Binding-site contacts:
Ligand atom C21 contacts residue VAL16 of chain 1.A at 3.5 Å (hydrophobic).
Ligand atom C01 contacts residue LYS142 of chain 1.A at 3.5 Å.
Ligand atom C07 contacts residue HIS86 of chain 1.A at 3.9 Å.
Ligand atom C12 contacts residue GLY91 of chain 1.A at 3.5 Å.
Ligand atom C25 contacts residue VAL24 of chain 1.A at 3.8 Å (hydrophobic).
Ligand atom C25 contacts residue THR85 of chain 1.A at 3.9 Å.
Ligand atom C28 contacts residue LEU83 of chain 1.A at 3.5 Å (hydrophobic).
Ligand atom O30 contacts residue LYS37 of chain 1.A at 3.5 Å.
Ligand atom C13 contacts residue GLY91 of chain 1.A at 3.5 Å.
Ligand atom C28 contacts residue THR85 of chain 1.A at 3.4 Å.
Ligand atom C28 contacts residue ALA35 of chain 1.A at 3.6 Å (hydrophobic).
Ligand atom C04 contacts residue LEU145 of chain 1.A at 3.9 Å (hydrophobic).
Ligand atom C31 contacts residue ASP156 of chain 1.A at 3.6 Å.
Ligand atom O02 contacts residue ALA155 of chain 1.A at 3.6 Å.
Ligand atom C01 contacts residue ALA155 of chain 1.A at 3.7 Å (hydrophobic).
Ligand atom C01 contacts residue ASN143 of chain 1.A at 3.5 Å.
Ligand atom C17 contacts residue ASP95 of chain 1.A at 3.2 Å.
Ligand atom C23 contacts residue LEU145 of chain 1.A at 3.8 Å (hydrophobic).
Ligand atom N08 contacts residue LEU145 of chain 1.A at 3.9 Å.
Ligand atom C16 contacts residue VAL16 of chain 1.A at 3.9 Å (hydrophobic).
Ligand atom N08 contacts residue HIS88 of chain 1.A at 3.0 Å (h-bond).
Ligand atom C06 contacts residue LEU145 of chain 1.A at 3.7 Å (hydrophobic).
Ligand atom C24 contacts residue VAL24 of chain 1.A at 3.9 Å (hydrophobic).
Ligand atom C21 contacts residue TYR87 of chain 1.A at 3.7 Å (hydrophobic).
Ligand atom C31 contacts residue LEU83 of chain 1.A at 3.9 Å (hydrophobic).
Ligand atom C07 contacts residue ALA35 of chain 1.A at 3.7 Å (hydrophobic).
Ligand atom O27 contacts residue LYS37 of chain 1.A at 3.5 Å.
Ligand atom C07 contacts residue LEU145 of chain 1.A at 3.4 Å (hydrophobic).
Ligand atom C16 contacts residue ASP95 of chain 1.A at 3.0 Å.
Ligand atom C11 contacts residue GLY91 of chain 1.A at 3.9 Å.
Ligand atom C22 contacts residue VAL16 of chain 1.A at 3.7 Å (hydrophobic).
Ligand atom C09 contacts residue HIS88 of chain 1.A at 3.2 Å.
Ligand atom C28 contacts residue LYS37 of chain 1.A at 3.5 Å.
Ligand atom C10 contacts residue LEU145 of chain 1.A at 3.9 Å (hydrophobic).
Ligand atom C26 contacts residue LEU65 of chain 1.A at 3.9 Å (hydrophobic).
Ligand atom C22 contacts residue TYR87 of chain 1.A at 3.5 Å (hydrophobic).
Ligand atom C09 contacts residue TYR87 of chain 1.A at 3.8 Å (hydrophobic).
Ligand atom C25 contacts residue ALA35 of chain 1.A at 3.7 Å (hydrophobic).
Ligand atom N08 contacts residue TYR87 of chain 1.A at 3.8 Å.
Ligand atom C14 contacts residue GLY91 of chain 1.A at 3.8 Å.

Sequence of chain 1.A:
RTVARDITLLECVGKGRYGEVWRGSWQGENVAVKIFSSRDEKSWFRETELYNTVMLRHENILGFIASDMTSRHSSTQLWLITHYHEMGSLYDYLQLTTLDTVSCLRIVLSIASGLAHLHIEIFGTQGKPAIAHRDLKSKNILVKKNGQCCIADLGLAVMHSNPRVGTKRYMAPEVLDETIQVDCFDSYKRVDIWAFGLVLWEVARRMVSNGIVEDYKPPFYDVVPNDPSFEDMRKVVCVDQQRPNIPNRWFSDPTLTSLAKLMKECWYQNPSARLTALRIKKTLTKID

This small molecule binds to this protein.
Small molecule (SMILES): COc1cc(-c2cncc(-c3ccc(N4CCNCC4)cc3)c2C)cc(OC)c1OC